Binding-site contacts:
Ligand atom C5 contacts residue LYS320 of chain 3.D at 4.0 Å.
Ligand atom C5 contacts residue ASN324 of chain 3.D at 3.7 Å.
Ligand atom O6 contacts residue LYS320 of chain 3.D at 3.4 Å.
Ligand atom O7 contacts residue ASN325 of chain 3.D at 4.4 Å.
Ligand atom C7 contacts residue ASN324 of chain 3.D at 3.1 Å.
Ligand atom N2 contacts residue ASN324 of chain 3.D at 2.9 Å (h-bond).
Ligand atom O5 contacts residue ASN324 of chain 3.D at 2.4 Å (h-bond).
Ligand atom O7 contacts residue ASN324 of chain 3.D at 3.6 Å (h-bond).
Ligand atom C8 contacts residue ASN324 of chain 3.D at 3.5 Å.
Ligand atom C1 contacts residue ASN324 of chain 3.D at 1.4 Å.
Ligand atom C1 contacts residue ASN325 of chain 3.D at 3.6 Å.
Ligand atom C3 contacts residue ASN324 of chain 3.D at 3.8 Å.
Ligand atom C6 contacts residue LYS320 of chain 3.D at 3.6 Å.
Ligand atom C2 contacts residue ASN325 of chain 3.D at 4.4 Å.
Ligand atom O5 contacts residue ASN325 of chain 3.D at 3.4 Å (h-bond).
Ligand atom C2 contacts residue ASN324 of chain 3.D at 2.5 Å.
Ligand atom C4 contacts residue ASN324 of chain 3.D at 4.3 Å.

Sequence of chain 3.D:
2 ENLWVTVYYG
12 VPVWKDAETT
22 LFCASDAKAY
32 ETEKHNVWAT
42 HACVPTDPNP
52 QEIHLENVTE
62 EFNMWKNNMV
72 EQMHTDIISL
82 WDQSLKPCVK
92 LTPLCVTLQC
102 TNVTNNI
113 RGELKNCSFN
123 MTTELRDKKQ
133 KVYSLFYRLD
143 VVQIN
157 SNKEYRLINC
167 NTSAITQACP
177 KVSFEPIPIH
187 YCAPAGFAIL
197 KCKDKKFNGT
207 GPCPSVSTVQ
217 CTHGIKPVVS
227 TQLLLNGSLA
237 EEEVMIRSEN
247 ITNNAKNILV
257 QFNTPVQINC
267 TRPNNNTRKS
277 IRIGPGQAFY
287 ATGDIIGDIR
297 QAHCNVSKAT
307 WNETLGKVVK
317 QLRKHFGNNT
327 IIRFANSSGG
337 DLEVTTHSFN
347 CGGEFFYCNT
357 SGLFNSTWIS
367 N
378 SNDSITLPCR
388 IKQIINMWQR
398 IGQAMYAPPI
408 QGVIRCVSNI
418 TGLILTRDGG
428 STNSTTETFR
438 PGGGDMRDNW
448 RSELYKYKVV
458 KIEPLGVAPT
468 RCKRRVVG

This protein binds this small molecule.
Small molecule (SMILES): CC(=O)N[C@@H]1[C@@H](O)[C@H](O)[C@@H](CO)O[C@H]1O